A protein and the small-molecule ligand that binds it are described below.
Small molecule (SMILES): CC(=O)N[C@H]1[C@H](O[C@H]2[C@H](O)[C@@H](NC(C)=O)CO[C@@H]2CO)O[C@H](CO)[C@@H](O)[C@@H]1O

Sequence of chain 1.C:
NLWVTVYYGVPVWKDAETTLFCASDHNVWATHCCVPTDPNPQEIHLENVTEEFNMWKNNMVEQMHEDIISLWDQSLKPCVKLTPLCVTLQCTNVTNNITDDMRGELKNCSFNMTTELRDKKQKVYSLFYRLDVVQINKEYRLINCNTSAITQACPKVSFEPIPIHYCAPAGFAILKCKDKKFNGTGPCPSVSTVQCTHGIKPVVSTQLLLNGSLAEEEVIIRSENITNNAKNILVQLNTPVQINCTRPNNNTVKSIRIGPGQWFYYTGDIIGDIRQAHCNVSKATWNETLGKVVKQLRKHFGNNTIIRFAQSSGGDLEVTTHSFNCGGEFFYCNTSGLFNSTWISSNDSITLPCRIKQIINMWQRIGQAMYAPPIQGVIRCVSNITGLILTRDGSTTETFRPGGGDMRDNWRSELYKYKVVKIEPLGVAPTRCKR

Binding-site contacts:
Ligand atom O5 contacts residue ASN276 of chain 1.C at 3.7 Å.
Ligand atom C8 contacts residue ASN273 of chain 1.C at 4.5 Å.
Ligand atom O5 contacts residue ASN273 of chain 1.C at 2.4 Å (h-bond).
Ligand atom C5 contacts residue THR275 of chain 1.C at 3.7 Å.
Ligand atom C1 contacts residue ASN273 of chain 1.C at 1.5 Å.
Ligand atom C1 contacts residue ASN276 of chain 1.C at 4.4 Å.
Ligand atom N2 contacts residue ASN273 of chain 1.C at 3.0 Å (h-bond).
Ligand atom O5 contacts residue THR275 of chain 1.C at 3.2 Å (h-bond).
Ligand atom O6 contacts residue ASN276 of chain 1.C at 4.5 Å.
Ligand atom C3 contacts residue ASN273 of chain 1.C at 3.9 Å.
Ligand atom C6 contacts residue THR275 of chain 1.C at 4.1 Å.
Ligand atom C7 contacts residue ASN273 of chain 1.C at 3.3 Å.
Ligand atom O7 contacts residue ASN273 of chain 1.C at 3.2 Å (h-bond).
Ligand atom C1 contacts residue THR275 of chain 1.C at 3.4 Å.
Ligand atom C5 contacts residue ASN273 of chain 1.C at 3.8 Å.
Ligand atom C4 contacts residue ASN273 of chain 1.C at 4.4 Å.
Ligand atom C2 contacts residue ASN273 of chain 1.C at 2.5 Å.